A small-molecule ligand and the protein it binds are described below.
Small molecule (SMILES): CC(=O)N[C@@H]1[C@@H](O)[C@H](O)[C@@H](CO)O[C@H]1O

Sequence of chain 1.A:
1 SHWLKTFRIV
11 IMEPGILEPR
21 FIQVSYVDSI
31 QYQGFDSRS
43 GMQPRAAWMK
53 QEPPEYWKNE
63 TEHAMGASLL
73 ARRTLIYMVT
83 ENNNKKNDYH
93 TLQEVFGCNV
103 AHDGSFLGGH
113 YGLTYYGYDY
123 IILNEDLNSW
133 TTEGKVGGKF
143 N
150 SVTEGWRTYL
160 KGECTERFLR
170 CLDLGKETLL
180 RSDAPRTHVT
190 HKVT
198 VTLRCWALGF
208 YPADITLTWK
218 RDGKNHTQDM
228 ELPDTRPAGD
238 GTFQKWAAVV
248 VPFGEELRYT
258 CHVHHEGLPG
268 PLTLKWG

Binding-site contacts:
Ligand atom C1 contacts residue ASN222 of chain 1.A at 1.5 Å.
Ligand atom C4 contacts residue ASN222 of chain 1.A at 4.2 Å.
Ligand atom C7 contacts residue ASN222 of chain 1.A at 4.3 Å.
Ligand atom N2 contacts residue ASN222 of chain 1.A at 3.0 Å (h-bond).
Ligand atom C3 contacts residue ASN222 of chain 1.A at 3.8 Å.
Ligand atom C2 contacts residue ASN222 of chain 1.A at 2.5 Å.
Ligand atom C5 contacts residue ASN222 of chain 1.A at 3.7 Å.
Ligand atom O5 contacts residue ASN222 of chain 1.A at 2.4 Å (h-bond).